A protein and the small-molecule ligand that binds it are described below.
Small molecule (SMILES): CC(=O)N[C@H]1[C@H](O[C@H]2[C@H](O)[C@@H](NC(C)=O)CO[C@@H]2CO)O[C@H](CO)[C@@H](O)[C@@H]1O

Sequence of chain 1.C:
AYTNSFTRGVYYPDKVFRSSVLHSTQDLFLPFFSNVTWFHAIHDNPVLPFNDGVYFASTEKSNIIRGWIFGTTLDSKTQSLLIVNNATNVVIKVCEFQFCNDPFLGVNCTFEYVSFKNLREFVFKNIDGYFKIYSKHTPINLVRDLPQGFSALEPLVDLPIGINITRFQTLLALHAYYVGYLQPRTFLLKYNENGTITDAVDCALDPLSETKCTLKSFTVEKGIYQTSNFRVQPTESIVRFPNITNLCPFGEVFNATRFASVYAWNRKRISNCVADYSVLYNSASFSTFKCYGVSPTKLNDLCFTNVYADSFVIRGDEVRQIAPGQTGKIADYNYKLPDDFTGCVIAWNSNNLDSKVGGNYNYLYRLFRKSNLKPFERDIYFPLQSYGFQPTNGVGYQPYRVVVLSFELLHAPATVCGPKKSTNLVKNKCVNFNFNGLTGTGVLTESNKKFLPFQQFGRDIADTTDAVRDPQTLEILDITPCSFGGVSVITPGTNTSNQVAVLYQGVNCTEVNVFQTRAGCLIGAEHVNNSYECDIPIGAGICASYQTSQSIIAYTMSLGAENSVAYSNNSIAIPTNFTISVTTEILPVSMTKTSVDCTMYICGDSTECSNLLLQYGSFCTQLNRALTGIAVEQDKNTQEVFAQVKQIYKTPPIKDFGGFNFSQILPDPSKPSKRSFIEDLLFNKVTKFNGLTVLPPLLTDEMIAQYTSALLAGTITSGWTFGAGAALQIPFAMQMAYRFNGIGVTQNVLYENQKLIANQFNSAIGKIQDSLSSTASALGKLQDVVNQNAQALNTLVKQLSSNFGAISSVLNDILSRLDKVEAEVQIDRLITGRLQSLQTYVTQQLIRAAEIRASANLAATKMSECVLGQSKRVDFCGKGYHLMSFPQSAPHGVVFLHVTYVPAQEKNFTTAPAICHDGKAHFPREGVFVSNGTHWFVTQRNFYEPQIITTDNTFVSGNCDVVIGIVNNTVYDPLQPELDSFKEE

Binding-site contacts:
Ligand atom O5 contacts residue SER803 of chain 1.C at 3.5 Å (h-bond).
Ligand atom O6 contacts residue GLN804 of chain 1.C at 3.5 Å (h-bond).
Ligand atom C7 contacts residue ASN801 of chain 1.C at 3.9 Å.
Ligand atom C5 contacts residue SER803 of chain 1.C at 3.5 Å.
Ligand atom C1 contacts residue ASN801 of chain 1.C at 1.4 Å.
Ligand atom C2 contacts residue SER803 of chain 1.C at 4.4 Å.
Ligand atom C5 contacts residue ASN801 of chain 1.C at 3.6 Å.
Ligand atom O7 contacts residue ASN801 of chain 1.C at 4.3 Å.
Ligand atom C5 contacts residue GLN804 of chain 1.C at 3.6 Å.
Ligand atom C1 contacts residue SER803 of chain 1.C at 3.3 Å.
Ligand atom C6 contacts residue GLN804 of chain 1.C at 3.5 Å.
Ligand atom C8 contacts residue GLN804 of chain 1.C at 4.4 Å.
Ligand atom C3 contacts residue ASN801 of chain 1.C at 3.8 Å.
Ligand atom C2 contacts residue ASN801 of chain 1.C at 2.4 Å.
Ligand atom N2 contacts residue ASN801 of chain 1.C at 2.9 Å (h-bond).
Ligand atom O5 contacts residue ASN801 of chain 1.C at 2.2 Å (h-bond).
Ligand atom C8 contacts residue LYS795 of chain 1.C at 4.4 Å.
Ligand atom O5 contacts residue GLN804 of chain 1.C at 4.1 Å.
Ligand atom C4 contacts residue ASN801 of chain 1.C at 4.2 Å.
Ligand atom C3 contacts residue SER803 of chain 1.C at 4.3 Å.
Ligand atom C4 contacts residue SER803 of chain 1.C at 4.4 Å.